Binding-site contacts:
Ligand atom OG contacts residue PRO173 of chain 1.D at 2.8 Å.
Ligand atom CG contacts residue ASP85 of chain 1.C at 3.6 Å.
Ligand atom NH1 contacts residue THR40 of chain 1.C at 3.5 Å (h-bond).
Ligand atom O contacts residue PRO41 of chain 1.D at 3.3 Å.
Ligand atom CE2 contacts residue PRO155 of chain 1.D at 3.5 Å (hydrophobic).
Ligand atom CD1 contacts residue GLN39 of chain 1.D at 3.4 Å.
Ligand atom CD2 contacts residue TYR87 of chain 1.C at 3.5 Å (hydrophobic).
Ligand atom CG contacts residue TYR87 of chain 1.C at 3.4 Å (hydrophobic).
Ligand atom NH2 contacts residue GLN111 of chain 1.D at 2.9 Å (h-bond).
Ligand atom CZ contacts residue ALA84 of chain 1.C at 3.6 Å (hydrophobic).
Ligand atom CAH contacts residue THR90 of chain 1.D at 3.5 Å.
Ligand atom CD2 contacts residue GLU154 of chain 1.D at 3.5 Å.
Ligand atom CZ contacts residue LEU114 of chain 1.D at 3.6 Å (hydrophobic).
Ligand atom OG contacts residue ALA174 of chain 1.D at 3.0 Å (h-bond).
Ligand atom CD contacts residue THR40 of chain 1.C at 3.6 Å.
Ligand atom O contacts residue GLN38 of chain 1.C at 3.4 Å (h-bond).
Ligand atom SG contacts residue VAL9 of chain 1.C at 3.5 Å.
Ligand atom NZ contacts residue ARG142 of chain 1.C at 3.1 Å (salt-bridge).
Ligand atom O contacts residue THR40 of chain 1.C at 3.6 Å.
Ligand atom CE1 contacts residue GLN39 of chain 1.D at 3.2 Å.
Ligand atom CZ contacts residue PRO155 of chain 1.D at 3.5 Å (hydrophobic).
Ligand atom NH1 contacts residue GLN111 of chain 1.D at 2.8 Å (h-bond).
Ligand atom O contacts residue ASN41 of chain 1.C at 2.8 Å (h-bond).
Ligand atom NE contacts residue ILE92 of chain 1.D at 3.5 Å.
Ligand atom CD contacts residue GLY42 of chain 1.C at 3.3 Å.
Ligand atom NH2 contacts residue ALA84 of chain 1.C at 3.2 Å.
Ligand atom NH1 contacts residue SER43 of chain 1.C at 3.5 Å (h-bond).
Ligand atom NH2 contacts residue ASP85 of chain 1.C at 2.8 Å (salt-bridge).
Ligand atom CE1 contacts residue GLN38 of chain 1.C at 3.5 Å.
Ligand atom NE2 contacts residue PRO41 of chain 1.D at 3.6 Å.
Ligand atom CB contacts residue ASP85 of chain 1.C at 3.6 Å.
Ligand atom N contacts residue ASP85 of chain 1.C at 2.7 Å (salt-bridge).
Ligand atom O contacts residue ASN41 of chain 1.C at 3.3 Å (h-bond).
Ligand atom CZ contacts residue GLN39 of chain 1.D at 3.4 Å.
Ligand atom CZ contacts residue GLN111 of chain 1.D at 3.3 Å.
Ligand atom C contacts residue ASP85 of chain 1.C at 3.5 Å.
Ligand atom NE contacts residue ASP85 of chain 1.C at 2.9 Å (salt-bridge).
Ligand atom O contacts residue LYS103 of chain 1.C at 3.2 Å (salt-bridge).
Ligand atom CZ contacts residue ASP85 of chain 1.C at 3.5 Å.
Ligand atom CA contacts residue ASP85 of chain 1.C at 3.3 Å.

Sequence of chain 1.D:
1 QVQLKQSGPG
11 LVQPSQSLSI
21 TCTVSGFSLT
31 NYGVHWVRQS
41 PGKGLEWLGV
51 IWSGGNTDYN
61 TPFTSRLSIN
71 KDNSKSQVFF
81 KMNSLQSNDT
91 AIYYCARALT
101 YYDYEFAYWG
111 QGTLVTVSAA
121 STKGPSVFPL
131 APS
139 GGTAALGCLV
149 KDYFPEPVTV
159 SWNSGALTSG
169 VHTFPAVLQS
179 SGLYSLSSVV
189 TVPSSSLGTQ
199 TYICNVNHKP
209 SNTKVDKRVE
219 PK

A protein and the small-molecule ligand that binds it are described below.
Small molecule (SMILES): CC(C)C[C@@H]1NC(=O)[C@H](CCCN=C(N)N)NC(=O)[C@H](CCCN=C(N)N)NC(=O)[C@H]([C@@H](C)O)NC(=O)[C@H](CO)NC(=O)[C@H](C(c2ccccc2)c2ccccc2)NC(=O)[C@H](CC(=O)O)NC(=O)[C@H](Cc2ccccc2)NC(=O)[C@H](CCC(N)=O)NC(=O)[C@@H](N)CSSC[C@@H](C(=O)O)NC(=O)[C@H](CCCCN)NC1=O

Sequence of chain 1.C:
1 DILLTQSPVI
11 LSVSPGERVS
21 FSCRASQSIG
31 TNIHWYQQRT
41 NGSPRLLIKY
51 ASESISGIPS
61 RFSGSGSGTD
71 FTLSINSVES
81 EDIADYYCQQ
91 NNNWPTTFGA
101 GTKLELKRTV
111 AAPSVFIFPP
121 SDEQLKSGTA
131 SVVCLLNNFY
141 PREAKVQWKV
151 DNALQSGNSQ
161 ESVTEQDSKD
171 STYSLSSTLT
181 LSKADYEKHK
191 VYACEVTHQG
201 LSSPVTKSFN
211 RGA